Sequence of chain 47.Q:
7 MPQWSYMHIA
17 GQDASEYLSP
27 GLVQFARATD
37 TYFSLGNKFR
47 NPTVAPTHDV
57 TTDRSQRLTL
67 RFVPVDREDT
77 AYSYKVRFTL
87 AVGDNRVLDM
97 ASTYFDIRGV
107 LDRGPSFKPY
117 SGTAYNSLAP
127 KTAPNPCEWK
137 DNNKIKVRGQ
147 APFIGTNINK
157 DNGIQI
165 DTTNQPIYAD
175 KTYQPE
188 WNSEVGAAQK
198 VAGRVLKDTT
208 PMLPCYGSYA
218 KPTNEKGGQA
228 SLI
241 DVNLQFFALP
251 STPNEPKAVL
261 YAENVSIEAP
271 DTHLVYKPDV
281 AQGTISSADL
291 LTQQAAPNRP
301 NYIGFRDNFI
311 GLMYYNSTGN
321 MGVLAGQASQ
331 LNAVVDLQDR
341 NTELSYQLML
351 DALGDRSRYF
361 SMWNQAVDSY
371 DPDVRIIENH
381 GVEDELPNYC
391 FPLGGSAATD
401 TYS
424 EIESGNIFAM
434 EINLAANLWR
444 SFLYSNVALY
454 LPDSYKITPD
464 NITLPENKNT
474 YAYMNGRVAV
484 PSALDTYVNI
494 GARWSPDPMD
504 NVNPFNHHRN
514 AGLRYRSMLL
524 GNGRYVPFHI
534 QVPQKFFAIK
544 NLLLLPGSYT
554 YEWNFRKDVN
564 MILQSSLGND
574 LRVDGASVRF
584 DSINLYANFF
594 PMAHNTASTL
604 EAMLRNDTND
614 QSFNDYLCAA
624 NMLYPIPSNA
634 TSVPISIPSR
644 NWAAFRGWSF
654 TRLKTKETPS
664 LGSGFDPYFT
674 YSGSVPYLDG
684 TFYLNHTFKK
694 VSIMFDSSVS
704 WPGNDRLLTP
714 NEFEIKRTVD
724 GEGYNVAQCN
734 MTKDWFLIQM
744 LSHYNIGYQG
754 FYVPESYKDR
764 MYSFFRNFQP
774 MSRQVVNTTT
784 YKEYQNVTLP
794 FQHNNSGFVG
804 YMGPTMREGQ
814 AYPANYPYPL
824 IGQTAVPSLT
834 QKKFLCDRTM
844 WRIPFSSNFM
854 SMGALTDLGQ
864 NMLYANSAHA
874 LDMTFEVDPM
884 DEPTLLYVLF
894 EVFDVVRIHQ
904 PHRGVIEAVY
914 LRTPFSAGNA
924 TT

A protein and the small-molecule ligand that binds it are described below.
Small molecule (SMILES): NC(N)=NCCC[C@H](NC(=O)[C@@H]1CCCN1)C(=O)N[C@H](C=O)CC1=NC=NC1

Sequence of chain 47.S:
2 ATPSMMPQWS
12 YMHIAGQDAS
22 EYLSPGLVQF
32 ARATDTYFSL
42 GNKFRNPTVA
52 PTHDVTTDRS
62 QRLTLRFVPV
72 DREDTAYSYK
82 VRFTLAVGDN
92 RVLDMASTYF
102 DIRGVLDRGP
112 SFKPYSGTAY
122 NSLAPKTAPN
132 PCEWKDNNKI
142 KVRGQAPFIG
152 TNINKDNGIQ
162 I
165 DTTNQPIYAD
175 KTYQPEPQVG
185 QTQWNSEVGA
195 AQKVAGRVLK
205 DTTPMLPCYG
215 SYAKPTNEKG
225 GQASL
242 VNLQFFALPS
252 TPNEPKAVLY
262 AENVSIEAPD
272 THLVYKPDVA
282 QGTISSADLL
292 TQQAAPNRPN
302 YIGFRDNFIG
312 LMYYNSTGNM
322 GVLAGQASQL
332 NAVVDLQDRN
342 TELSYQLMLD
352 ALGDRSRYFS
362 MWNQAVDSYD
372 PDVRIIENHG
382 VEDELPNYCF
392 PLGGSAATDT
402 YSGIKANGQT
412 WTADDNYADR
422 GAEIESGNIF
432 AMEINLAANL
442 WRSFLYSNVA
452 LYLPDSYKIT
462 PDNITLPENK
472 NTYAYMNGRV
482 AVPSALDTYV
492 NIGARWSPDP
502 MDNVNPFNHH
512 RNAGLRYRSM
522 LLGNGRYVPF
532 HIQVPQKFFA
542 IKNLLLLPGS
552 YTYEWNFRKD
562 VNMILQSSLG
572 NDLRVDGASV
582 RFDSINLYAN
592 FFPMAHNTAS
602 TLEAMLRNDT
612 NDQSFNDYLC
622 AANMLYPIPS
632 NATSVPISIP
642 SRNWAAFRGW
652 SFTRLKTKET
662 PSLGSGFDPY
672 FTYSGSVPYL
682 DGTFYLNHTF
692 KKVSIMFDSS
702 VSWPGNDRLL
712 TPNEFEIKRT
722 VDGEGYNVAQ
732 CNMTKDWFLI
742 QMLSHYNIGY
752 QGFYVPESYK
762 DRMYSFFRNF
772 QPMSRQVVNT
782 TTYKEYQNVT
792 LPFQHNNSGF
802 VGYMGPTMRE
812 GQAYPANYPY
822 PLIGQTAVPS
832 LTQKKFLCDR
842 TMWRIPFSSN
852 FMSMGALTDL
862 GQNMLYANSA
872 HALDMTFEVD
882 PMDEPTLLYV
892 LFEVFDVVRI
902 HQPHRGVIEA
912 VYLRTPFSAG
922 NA

Binding-site contacts:
Ligand atom CG contacts residue ASN617 of chain 47.Q at 4.1 Å.
Ligand atom CA contacts residue TYR619 of chain 47.Q at 3.8 Å (hydrophobic).
Ligand atom C contacts residue TYR619 of chain 47.Q at 3.1 Å (hydrophobic).
Ligand atom N contacts residue ASP618 of chain 47.Q at 3.9 Å.
Ligand atom CA contacts residue CYS621 of chain 47.Q at 3.7 Å (hydrophobic).
Ligand atom CD2 contacts residue ARG845 of chain 47.Q at 3.5 Å.
Ligand atom CB contacts residue ALA857 of chain 47.Q at 3.9 Å (hydrophobic).
Ligand atom CD contacts residue ASP897 of chain 47.Q at 3.5 Å.
Ligand atom CG contacts residue TYR619 of chain 47.Q at 3.8 Å (hydrophobic).
Ligand atom N contacts residue CYS621 of chain 47.Q at 2.8 Å (h-bond).
Ligand atom N contacts residue TYR619 of chain 47.Q at 3.6 Å.
Ligand atom CE1 contacts residue LEU620 of chain 47.Q at 3.5 Å (hydrophobic).
Ligand atom CE1 contacts residue MET843 of chain 47.Q at 3.6 Å (hydrophobic).
Ligand atom CD contacts residue CYS621 of chain 47.Q at 3.6 Å (hydrophobic).
Ligand atom O contacts residue ARG845 of chain 47.Q at 3.8 Å.
Ligand atom O contacts residue TYR619 of chain 47.Q at 2.6 Å.
Ligand atom N contacts residue TYR619 of chain 47.Q at 3.5 Å (h-bond).
Ligand atom CE1 contacts residue LEU348 of chain 47.Q at 3.9 Å (hydrophobic).
Ligand atom CA contacts residue TYR619 of chain 47.Q at 3.9 Å (hydrophobic).
Ligand atom CB contacts residue ARG649 of chain 47.Q at 4.1 Å.
Ligand atom CG contacts residue ARG46 of chain 47.S at 3.9 Å.
Ligand atom CD2 contacts residue GLU894 of chain 47.Q at 3.7 Å.
Ligand atom CB contacts residue ARG649 of chain 47.Q at 3.6 Å.
Ligand atom CB contacts residue TYR619 of chain 47.Q at 3.8 Å (hydrophobic).
Ligand atom ND1 contacts residue LEU620 of chain 47.Q at 3.0 Å.
Ligand atom CB contacts residue TYR619 of chain 47.Q at 3.0 Å (hydrophobic).
Ligand atom N contacts residue ARG649 of chain 47.Q at 4.1 Å.
Ligand atom N contacts residue ASN617 of chain 47.Q at 3.6 Å.
Ligand atom CB contacts residue GLU894 of chain 47.Q at 3.5 Å.
Ligand atom O contacts residue ALA857 of chain 47.Q at 4.0 Å.
Ligand atom CG contacts residue GLU894 of chain 47.Q at 3.9 Å.
Ligand atom C contacts residue ARG845 of chain 47.Q at 3.6 Å.
Ligand atom O contacts residue ARG649 of chain 47.Q at 3.9 Å.
Ligand atom NE2 contacts residue GLU894 of chain 47.Q at 4.1 Å.
Ligand atom CA contacts residue ARG649 of chain 47.Q at 3.4 Å.
Ligand atom CD contacts residue ASN617 of chain 47.Q at 3.2 Å.
Ligand atom CB contacts residue PHE896 of chain 47.Q at 3.3 Å (hydrophobic).
Ligand atom CD contacts residue PHE896 of chain 47.Q at 4.1 Å (hydrophobic).
Ligand atom CD contacts residue ARG46 of chain 47.S at 4.1 Å.
Ligand atom CG contacts residue PHE896 of chain 47.Q at 3.0 Å (hydrophobic).